Sequence of chain 1.C:
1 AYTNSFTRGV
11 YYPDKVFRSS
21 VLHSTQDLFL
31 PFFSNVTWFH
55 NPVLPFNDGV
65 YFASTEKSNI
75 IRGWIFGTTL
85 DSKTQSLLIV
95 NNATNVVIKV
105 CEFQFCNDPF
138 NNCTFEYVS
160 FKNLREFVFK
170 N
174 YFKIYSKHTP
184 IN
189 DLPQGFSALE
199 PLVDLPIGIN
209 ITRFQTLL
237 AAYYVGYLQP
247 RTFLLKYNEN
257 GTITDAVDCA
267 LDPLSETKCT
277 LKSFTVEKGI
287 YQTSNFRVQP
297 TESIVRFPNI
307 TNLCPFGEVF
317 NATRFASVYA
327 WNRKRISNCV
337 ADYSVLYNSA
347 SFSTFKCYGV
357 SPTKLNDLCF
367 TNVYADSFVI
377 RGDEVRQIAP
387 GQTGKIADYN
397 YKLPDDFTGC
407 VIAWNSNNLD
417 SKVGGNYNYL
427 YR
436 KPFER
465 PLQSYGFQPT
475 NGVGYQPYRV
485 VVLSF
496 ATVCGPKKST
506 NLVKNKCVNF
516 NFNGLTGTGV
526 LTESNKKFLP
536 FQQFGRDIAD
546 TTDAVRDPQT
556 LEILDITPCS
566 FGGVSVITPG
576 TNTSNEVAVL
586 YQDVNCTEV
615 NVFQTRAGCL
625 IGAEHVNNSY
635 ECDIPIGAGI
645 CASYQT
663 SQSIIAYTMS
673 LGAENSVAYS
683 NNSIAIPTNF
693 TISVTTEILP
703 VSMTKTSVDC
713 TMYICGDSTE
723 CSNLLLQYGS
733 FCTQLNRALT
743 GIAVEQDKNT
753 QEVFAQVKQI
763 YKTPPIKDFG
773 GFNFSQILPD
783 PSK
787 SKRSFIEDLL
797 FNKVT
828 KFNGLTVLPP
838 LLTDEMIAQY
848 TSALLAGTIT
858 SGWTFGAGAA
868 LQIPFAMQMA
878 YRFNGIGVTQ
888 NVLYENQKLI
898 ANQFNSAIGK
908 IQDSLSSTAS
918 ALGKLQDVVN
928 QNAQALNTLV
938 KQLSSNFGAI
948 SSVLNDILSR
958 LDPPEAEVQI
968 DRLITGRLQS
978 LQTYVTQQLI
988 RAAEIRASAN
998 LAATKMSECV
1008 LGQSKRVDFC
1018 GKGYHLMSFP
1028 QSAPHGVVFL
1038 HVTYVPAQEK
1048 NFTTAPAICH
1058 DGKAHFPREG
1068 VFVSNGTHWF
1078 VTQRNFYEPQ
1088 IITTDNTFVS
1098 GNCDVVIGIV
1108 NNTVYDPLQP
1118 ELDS

This small molecule binds to this protein.
Small molecule (SMILES): CC(=O)N[C@@H]1[C@@H](O)[C@H](O)[C@@H](CO)O[C@H]1O

Binding-site contacts:
Ligand atom C3 contacts residue ASN590 of chain 1.C at 3.8 Å.
Ligand atom C1 contacts residue THR592 of chain 1.C at 3.7 Å.
Ligand atom C7 contacts residue ASN590 of chain 1.C at 3.2 Å.
Ligand atom O7 contacts residue ASN590 of chain 1.C at 2.9 Å (h-bond).
Ligand atom C5 contacts residue ASN590 of chain 1.C at 3.7 Å.
Ligand atom O5 contacts residue ASN590 of chain 1.C at 2.3 Å (h-bond).
Ligand atom C1 contacts residue ASN590 of chain 1.C at 1.4 Å.
Ligand atom C6 contacts residue THR592 of chain 1.C at 3.9 Å.
Ligand atom C5 contacts residue THR592 of chain 1.C at 3.5 Å.
Ligand atom C2 contacts residue ASN590 of chain 1.C at 2.5 Å.
Ligand atom C8 contacts residue GLN618 of chain 1.C at 4.4 Å.
Ligand atom C4 contacts residue ASN590 of chain 1.C at 4.2 Å.
Ligand atom O6 contacts residue THR592 of chain 1.C at 4.3 Å.
Ligand atom N2 contacts residue ASN590 of chain 1.C at 3.0 Å (h-bond).
Ligand atom O5 contacts residue THR592 of chain 1.C at 3.3 Å (h-bond).